Sequence of chain 1.F:
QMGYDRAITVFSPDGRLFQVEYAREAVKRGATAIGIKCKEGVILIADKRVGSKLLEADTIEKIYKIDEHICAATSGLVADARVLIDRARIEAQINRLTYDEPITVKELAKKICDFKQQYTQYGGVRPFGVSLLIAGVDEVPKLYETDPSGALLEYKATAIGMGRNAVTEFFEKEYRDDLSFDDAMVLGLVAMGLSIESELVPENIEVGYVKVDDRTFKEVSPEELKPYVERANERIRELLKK

Sequence of chain 1.E:
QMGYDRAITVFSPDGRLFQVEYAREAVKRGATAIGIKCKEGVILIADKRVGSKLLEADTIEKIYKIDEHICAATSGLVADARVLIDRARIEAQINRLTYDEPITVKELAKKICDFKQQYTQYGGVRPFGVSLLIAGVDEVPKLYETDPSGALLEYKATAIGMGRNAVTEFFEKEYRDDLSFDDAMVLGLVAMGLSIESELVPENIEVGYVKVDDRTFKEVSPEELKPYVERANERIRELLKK

Binding-site contacts:
Ligand atom CD contacts residue GLU26 of chain 1.E at 3.7 Å.
Ligand atom CG1 contacts residue GLY81 of chain 1.F at 3.6 Å.
Ligand atom NZ contacts residue LEU22 of chain 1.E at 3.2 Å (h-bond).
Ligand atom CD2 contacts residue ARG29 of chain 1.E at 4.0 Å.
Ligand atom CE1 contacts residue ARG34 of chain 1.F at 3.5 Å.
Ligand atom CB contacts residue ARG29 of chain 1.E at 3.4 Å.
Ligand atom CG1 contacts residue LYS67 of chain 1.F at 3.9 Å.
Ligand atom CG contacts residue ARG29 of chain 1.E at 3.8 Å.
Ligand atom OXT contacts residue LYS67 of chain 1.F at 4.0 Å.
Ligand atom CD2 contacts residue GLY81 of chain 1.F at 3.6 Å.
Ligand atom C contacts residue LYS67 of chain 1.F at 3.6 Å.
Ligand atom N contacts residue GLU26 of chain 1.E at 3.9 Å.
Ligand atom O contacts residue LYS67 of chain 1.F at 3.0 Å (salt-bridge).
Ligand atom CB contacts residue GLY35 of chain 1.F at 3.9 Å.
Ligand atom CG contacts residue GLY81 of chain 1.F at 4.0 Å.
Ligand atom CG2 contacts residue GLU66 of chain 1.F at 3.6 Å.
Ligand atom O contacts residue ALA36 of chain 1.F at 3.3 Å (h-bond).
Ligand atom O contacts residue VAL83 of chain 1.F at 3.8 Å.
Ligand atom CD1 contacts residue ARG34 of chain 1.F at 3.5 Å.
Ligand atom N contacts residue GLY81 of chain 1.F at 3.4 Å (h-bond).
Ligand atom CA contacts residue GLU26 of chain 1.E at 3.9 Å.
Ligand atom CD2 contacts residue LEU82 of chain 1.F at 3.8 Å (hydrophobic).
Ligand atom O contacts residue ARG29 of chain 1.E at 3.4 Å.
Ligand atom CG contacts residue GLU26 of chain 1.E at 3.9 Å.
Ligand atom CG2 contacts residue ILE65 of chain 1.F at 3.6 Å (hydrophobic).
Ligand atom CG2 contacts residue LYS67 of chain 1.F at 3.6 Å.
Ligand atom CE contacts residue ASP152 of chain 1.E at 3.7 Å.
Ligand atom SD contacts residue ASP152 of chain 1.E at 3.3 Å (salt-bridge).
Ligand atom CA contacts residue GLY81 of chain 1.F at 3.4 Å.
Ligand atom CE contacts residue GLU150 of chain 1.E at 4.0 Å.
Ligand atom CB contacts residue GLU26 of chain 1.E at 3.5 Å.
Ligand atom CE contacts residue LEU158 of chain 1.E at 3.5 Å (hydrophobic).
Ligand atom CE2 contacts residue LEU82 of chain 1.F at 3.7 Å (hydrophobic).
Ligand atom N contacts residue VAL83 of chain 1.F at 3.7 Å.
Ligand atom CB contacts residue GLY81 of chain 1.F at 3.4 Å.
Ligand atom NZ contacts residue ARG21 of chain 1.E at 3.6 Å.
Ligand atom O contacts residue LEU158 of chain 1.E at 3.8 Å.
Ligand atom O contacts residue SER80 of chain 1.F at 4.0 Å.
Ligand atom C contacts residue GLY81 of chain 1.F at 3.8 Å.
Ligand atom SD contacts residue SER154 of chain 1.E at 3.9 Å.

The protein below binds the small molecule below.
Small molecule (SMILES): CSCC[C@H](NC(=O)[C@@H](NC(=O)CNC(=O)[C@H](C/C=C/CN)NC(=O)[C@H](CC(C)C)NC(=O)[C@H](CC(=O)O)NC(=O)[C@@H]1CCCN1)C(C)C)C(=O)N[C@@H](Cc1ccccc1)C(=O)N[C@H](C(=O)O)C(C)C